Binding-site contacts:
Ligand atom O5 contacts residue ASN603 of chain 1.A at 2.4 Å (h-bond).
Ligand atom C5 contacts residue ASN603 of chain 1.A at 3.7 Å.
Ligand atom C2 contacts residue ASN603 of chain 1.A at 2.4 Å.
Ligand atom C7 contacts residue ASN603 of chain 1.A at 3.2 Å.
Ligand atom C8 contacts residue ASN603 of chain 1.A at 4.4 Å.
Ligand atom O7 contacts residue ASN603 of chain 1.A at 3.1 Å (h-bond).
Ligand atom N2 contacts residue ASN603 of chain 1.A at 2.9 Å (h-bond).
Ligand atom C4 contacts residue ASN603 of chain 1.A at 4.2 Å.
Ligand atom C3 contacts residue ASN603 of chain 1.A at 3.8 Å.
Ligand atom C1 contacts residue ASN603 of chain 1.A at 1.4 Å.

Sequence of chain 1.A:
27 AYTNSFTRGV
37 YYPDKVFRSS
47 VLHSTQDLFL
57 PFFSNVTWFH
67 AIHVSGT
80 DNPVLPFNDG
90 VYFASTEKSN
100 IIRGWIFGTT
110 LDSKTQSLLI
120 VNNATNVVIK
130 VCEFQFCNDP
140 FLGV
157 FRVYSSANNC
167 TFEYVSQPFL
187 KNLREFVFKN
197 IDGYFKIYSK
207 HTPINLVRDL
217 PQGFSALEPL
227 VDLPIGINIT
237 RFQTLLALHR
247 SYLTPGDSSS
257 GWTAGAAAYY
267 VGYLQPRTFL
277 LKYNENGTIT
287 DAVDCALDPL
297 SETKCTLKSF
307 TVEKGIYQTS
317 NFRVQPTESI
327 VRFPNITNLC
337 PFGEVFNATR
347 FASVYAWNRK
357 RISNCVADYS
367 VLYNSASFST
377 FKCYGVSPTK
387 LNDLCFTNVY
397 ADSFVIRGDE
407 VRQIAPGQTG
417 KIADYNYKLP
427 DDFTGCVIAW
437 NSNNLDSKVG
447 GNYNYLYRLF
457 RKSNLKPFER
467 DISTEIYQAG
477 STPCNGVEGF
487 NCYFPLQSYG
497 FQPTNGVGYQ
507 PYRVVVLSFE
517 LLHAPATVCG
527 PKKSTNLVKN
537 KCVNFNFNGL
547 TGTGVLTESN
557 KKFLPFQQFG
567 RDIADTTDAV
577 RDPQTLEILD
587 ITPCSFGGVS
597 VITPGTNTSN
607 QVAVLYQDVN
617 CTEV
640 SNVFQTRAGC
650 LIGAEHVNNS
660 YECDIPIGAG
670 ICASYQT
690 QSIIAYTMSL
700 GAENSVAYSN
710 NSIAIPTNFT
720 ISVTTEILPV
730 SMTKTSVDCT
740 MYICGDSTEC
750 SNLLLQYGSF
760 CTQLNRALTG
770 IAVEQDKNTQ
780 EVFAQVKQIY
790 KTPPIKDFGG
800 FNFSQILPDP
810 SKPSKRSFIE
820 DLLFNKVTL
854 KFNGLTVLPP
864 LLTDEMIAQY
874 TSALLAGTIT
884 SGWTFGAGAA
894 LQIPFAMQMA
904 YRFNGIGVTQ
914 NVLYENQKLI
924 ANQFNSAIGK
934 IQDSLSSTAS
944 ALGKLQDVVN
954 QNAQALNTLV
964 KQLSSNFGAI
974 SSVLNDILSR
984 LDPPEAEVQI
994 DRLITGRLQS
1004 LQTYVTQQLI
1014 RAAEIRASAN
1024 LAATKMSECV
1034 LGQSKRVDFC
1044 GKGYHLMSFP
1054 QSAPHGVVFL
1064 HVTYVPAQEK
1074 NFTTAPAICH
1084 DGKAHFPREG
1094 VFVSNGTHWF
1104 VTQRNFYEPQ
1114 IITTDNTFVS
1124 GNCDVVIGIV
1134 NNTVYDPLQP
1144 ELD

A small-molecule ligand and the protein it binds are described below.
Small molecule (SMILES): CC(=O)N[C@@H]1[C@@H](O)[C@H](O)[C@@H](CO)O[C@H]1O